Sequence of chain 1.A:
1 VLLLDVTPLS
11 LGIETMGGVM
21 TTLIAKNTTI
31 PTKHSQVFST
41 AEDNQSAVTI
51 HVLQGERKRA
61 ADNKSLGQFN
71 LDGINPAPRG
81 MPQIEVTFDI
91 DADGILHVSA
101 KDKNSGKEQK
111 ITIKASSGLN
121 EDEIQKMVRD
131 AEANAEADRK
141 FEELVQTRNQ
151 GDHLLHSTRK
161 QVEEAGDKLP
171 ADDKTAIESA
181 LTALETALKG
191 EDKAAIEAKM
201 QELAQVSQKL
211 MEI

Binding-site contacts:
Ligand atom CE1 contacts residue THR40 of chain 1.A at 3.5 Å.
Ligand atom CD contacts residue SO41 of chain 1.H at 3.6 Å.
Ligand atom NE contacts residue MET16 of chain 1.A at 3.6 Å.
Ligand atom CZ contacts residue MET16 of chain 1.A at 3.6 Å (hydrophobic).
Ligand atom NH1 contacts residue SO41 of chain 1.H at 2.7 Å (h-bond).
Ligand atom NH1 contacts residue ASP152 of chain 1.A at 3.3 Å (salt-bridge).
Ligand atom CE1 contacts residue ILE13 of chain 1.A at 3.4 Å (hydrophobic).
Ligand atom CA contacts residue SER39 of chain 1.A at 3.4 Å.
Ligand atom CG contacts residue GLU42 of chain 1.A at 3.5 Å.
Ligand atom O contacts residue THR15 of chain 1.A at 3.0 Å.
Ligand atom CB contacts residue VAL37 of chain 1.A at 3.6 Å (hydrophobic).
Ligand atom CE2 contacts residue GLN36 of chain 1.A at 3.7 Å.
Ligand atom NE contacts residue SO41 of chain 1.H at 2.7 Å (h-bond).
Ligand atom O contacts residue MET16 of chain 1.A at 2.9 Å (h-bond).
Ligand atom CA contacts residue SO41 of chain 1.H at 3.7 Å.
Ligand atom CD1 contacts residue THR40 of chain 1.A at 3.4 Å.
Ligand atom CG contacts residue SO41 of chain 1.H at 3.4 Å.
Ligand atom CE1 contacts residue GLN36 of chain 1.A at 3.7 Å.
Ligand atom CD contacts residue GLN45 of chain 1.A at 3.6 Å.
Ligand atom CG contacts residue GLU42 of chain 1.A at 3.7 Å.
Ligand atom CZ contacts residue ARG79 of chain 1.A at 3.6 Å.
Ligand atom CB contacts residue SO41 of chain 1.H at 3.3 Å.
Ligand atom CB contacts residue SO41 of chain 1.H at 3.5 Å.
Ligand atom CE2 contacts residue ILE84 of chain 1.A at 3.5 Å (hydrophobic).
Ligand atom CB contacts residue PHE38 of chain 1.A at 3.6 Å (hydrophobic).
Ligand atom O contacts residue PHE38 of chain 1.A at 3.4 Å.
Ligand atom CE2 contacts residue ARG79 of chain 1.A at 3.6 Å.
Ligand atom CZ contacts residue SO41 of chain 1.H at 3.5 Å.
Ligand atom CG contacts residue GLN36 of chain 1.A at 3.6 Å.
Ligand atom CD2 contacts residue VAL48 of chain 1.A at 3.6 Å (hydrophobic).
Ligand atom O contacts residue GLN45 of chain 1.A at 3.0 Å (h-bond).
Ligand atom N contacts residue SER39 of chain 1.A at 2.9 Å (h-bond).
Ligand atom CD2 contacts residue GLN36 of chain 1.A at 3.6 Å.
Ligand atom NH2 contacts residue ASP152 of chain 1.A at 3.5 Å (salt-bridge).
Ligand atom C contacts residue SER39 of chain 1.A at 3.6 Å.
Ligand atom CD contacts residue GLU42 of chain 1.A at 3.6 Å.
Ligand atom O contacts residue SER39 of chain 1.A at 3.0 Å (h-bond).
Ligand atom N contacts residue SO41 of chain 1.H at 2.9 Å (h-bond).
Ligand atom CD contacts residue GLU42 of chain 1.A at 3.2 Å.
Ligand atom CD contacts residue GLU14 of chain 1.A at 3.5 Å.

This protein binds this small molecule.
Small molecule (SMILES): CC(C)C[C@H](N)C(=O)N[C@@H](Cc1ccc(O)cc1)C(=O)N[C@@H](CC1CCCCC1)C(=O)N[C@@H](CC1CCCCC1)C(=O)N1CCC[C@H]1C(=O)N[C@@H](CCCN=C(N)N)C(=O)N1CCC[C@H]1C(=O)N[C@H](C(N)=O)[C@@H](C)O